This small molecule binds to this protein.
Small molecule (SMILES): CCCCCCCC(=O)O

Sequence of chain 1.Z:
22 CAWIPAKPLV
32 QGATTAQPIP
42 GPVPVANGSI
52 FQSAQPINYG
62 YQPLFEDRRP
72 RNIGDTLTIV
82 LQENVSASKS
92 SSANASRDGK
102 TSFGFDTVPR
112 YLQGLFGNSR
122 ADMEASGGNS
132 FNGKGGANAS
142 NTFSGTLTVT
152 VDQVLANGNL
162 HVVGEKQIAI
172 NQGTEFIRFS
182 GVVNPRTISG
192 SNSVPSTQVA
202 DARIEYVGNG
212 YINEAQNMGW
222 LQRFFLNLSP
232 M

Binding-site contacts:
Ligand atom C4 contacts residue TRP221 of chain 1.A at 4.4 Å (hydrophobic).
Ligand atom C1 contacts residue LEU229 of chain 1.Z at 4.3 Å (hydrophobic).
Ligand atom C5 contacts residue TRP221 of chain 1.A at 4.4 Å (hydrophobic).
Ligand atom C4 contacts residue LEU229 of chain 1.Z at 3.9 Å (hydrophobic).
Ligand atom C1 contacts residue ALA23 of chain 1.B at 4.4 Å (hydrophobic).
Ligand atom O1 contacts residue TRP24 of chain 1.B at 3.3 Å.
Ligand atom O1 contacts residue LEU229 of chain 1.Z at 4.2 Å.
Ligand atom C1 contacts residue ASN228 of chain 1.Z at 4.5 Å.
Ligand atom C3 contacts residue LEU229 of chain 1.Z at 4.2 Å (hydrophobic).
Ligand atom C8 contacts residue TRP221 of chain 1.A at 4.1 Å (hydrophobic).
Ligand atom C3 contacts residue CYS22 of chain 1.B at 3.6 Å (hydrophobic).
Ligand atom C2 contacts residue CYS22 of chain 1.B at 2.6 Å (hydrophobic).
Ligand atom C1 contacts residue TRP24 of chain 1.B at 4.2 Å (hydrophobic).
Ligand atom C2 contacts residue ASN228 of chain 1.Z at 3.9 Å.
Ligand atom C7 contacts residue TRP221 of chain 1.A at 3.8 Å (hydrophobic).
Ligand atom C2 contacts residue LEU229 of chain 1.Z at 3.9 Å (hydrophobic).
Ligand atom C1 contacts residue CYS22 of chain 1.B at 1.7 Å (hydrophobic).
Ligand atom O1 contacts residue CYS22 of chain 1.B at 2.6 Å (h-bond).

Sequence of chain 1.A:
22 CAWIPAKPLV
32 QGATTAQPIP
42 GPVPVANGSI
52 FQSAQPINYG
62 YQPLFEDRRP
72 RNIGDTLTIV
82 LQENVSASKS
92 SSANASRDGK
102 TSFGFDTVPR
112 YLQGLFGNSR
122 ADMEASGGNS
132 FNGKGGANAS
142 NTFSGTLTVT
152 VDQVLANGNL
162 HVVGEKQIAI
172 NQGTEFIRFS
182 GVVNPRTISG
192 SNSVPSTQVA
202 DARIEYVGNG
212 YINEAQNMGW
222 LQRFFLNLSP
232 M

Sequence of chain 1.B:
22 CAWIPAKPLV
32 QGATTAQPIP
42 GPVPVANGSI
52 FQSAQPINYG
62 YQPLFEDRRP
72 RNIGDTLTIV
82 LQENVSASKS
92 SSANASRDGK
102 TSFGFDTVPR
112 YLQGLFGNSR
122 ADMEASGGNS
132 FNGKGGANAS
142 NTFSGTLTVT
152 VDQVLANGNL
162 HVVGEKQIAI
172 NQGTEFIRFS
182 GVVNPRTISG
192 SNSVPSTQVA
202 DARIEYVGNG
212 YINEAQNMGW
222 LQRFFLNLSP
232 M